This protein binds this small molecule.
Small molecule (SMILES): CC(=O)N[C@H]1[C@H](O[C@H]2[C@H](O)[C@@H](NC(C)=O)CO[C@@H]2CO[C@@H]2O[C@@H](C)[C@@H](O)[C@@H](O)[C@@H]2O)O[C@H](CO)[C@@H](O)[C@@H]1O

Binding-site contacts:
Ligand atom O3 contacts residue SER288 of chain 1.B at 3.2 Å (h-bond).
Ligand atom C7 contacts residue ASN208 of chain 1.B at 3.6 Å.
Ligand atom C6 contacts residue TYR286 of chain 1.B at 3.8 Å (hydrophobic).
Ligand atom C5 contacts residue TYR286 of chain 1.B at 3.7 Å (hydrophobic).
Ligand atom O6 contacts residue TYR286 of chain 1.B at 4.2 Å.
Ligand atom C8 contacts residue TYR266 of chain 1.B at 4.4 Å (hydrophobic).
Ligand atom C1 contacts residue TYR286 of chain 1.B at 4.1 Å (hydrophobic).
Ligand atom C4 contacts residue ASN208 of chain 1.B at 4.2 Å.
Ligand atom C8 contacts residue GLY284 of chain 1.B at 3.7 Å.
Ligand atom O5 contacts residue TYR286 of chain 1.B at 4.1 Å.
Ligand atom C2 contacts residue ASN208 of chain 1.B at 2.5 Å.
Ligand atom C8 contacts residue ASN208 of chain 1.B at 3.5 Å.
Ligand atom O3 contacts residue TYR286 of chain 1.B at 4.1 Å.
Ligand atom O7 contacts residue ASN208 of chain 1.B at 4.5 Å.
Ligand atom C3 contacts residue TYR286 of chain 1.B at 3.8 Å (hydrophobic).
Ligand atom O5 contacts residue ASN208 of chain 1.B at 2.4 Å (h-bond).
Ligand atom C8 contacts residue TYR286 of chain 1.B at 4.0 Å (hydrophobic).
Ligand atom O2 contacts residue SER288 of chain 1.B at 3.6 Å.
Ligand atom O7 contacts residue GLY284 of chain 1.B at 3.8 Å.
Ligand atom C4 contacts residue TYR286 of chain 1.B at 3.6 Å (hydrophobic).
Ligand atom N2 contacts residue ASN208 of chain 1.B at 3.0 Å (h-bond).
Ligand atom C7 contacts residue GLY284 of chain 1.B at 4.2 Å.
Ligand atom C3 contacts residue ASN208 of chain 1.B at 3.8 Å.
Ligand atom C3 contacts residue SER288 of chain 1.B at 4.1 Å.
Ligand atom C6 contacts residue TYR286 of chain 1.B at 4.4 Å (hydrophobic).
Ligand atom C5 contacts residue ASN208 of chain 1.B at 3.6 Å.
Ligand atom C1 contacts residue ASN208 of chain 1.B at 1.4 Å.
Ligand atom C2 contacts residue SER288 of chain 1.B at 4.5 Å.
Ligand atom C5 contacts residue TYR286 of chain 1.B at 3.7 Å (hydrophobic).
Ligand atom C8 contacts residue ALA285 of chain 1.B at 3.8 Å (hydrophobic).

Sequence of chain 1.B:
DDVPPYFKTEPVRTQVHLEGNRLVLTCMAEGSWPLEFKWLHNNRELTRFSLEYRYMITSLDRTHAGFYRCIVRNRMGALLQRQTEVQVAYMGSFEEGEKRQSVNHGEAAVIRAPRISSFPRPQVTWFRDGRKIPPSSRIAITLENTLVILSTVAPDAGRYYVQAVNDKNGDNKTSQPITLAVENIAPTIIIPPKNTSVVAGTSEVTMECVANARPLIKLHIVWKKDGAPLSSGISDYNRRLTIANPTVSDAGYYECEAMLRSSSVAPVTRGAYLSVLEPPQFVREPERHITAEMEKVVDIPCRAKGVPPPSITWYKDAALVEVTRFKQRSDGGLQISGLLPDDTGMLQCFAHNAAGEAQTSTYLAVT